A small-molecule ligand and the protein it binds are described below.
Small molecule (SMILES): CC(=O)N[C@@H]1[C@@H](O)[C@H](O)[C@@H](CO)O[C@H]1O

Binding-site contacts:
Ligand atom O7 contacts residue ASN101 of chain 1.B at 4.5 Å.
Ligand atom C8 contacts residue ASN101 of chain 1.B at 3.9 Å.
Ligand atom C5 contacts residue GLU104 of chain 1.B at 4.2 Å.
Ligand atom C7 contacts residue ASN101 of chain 1.B at 3.6 Å.
Ligand atom C8 contacts residue SER103 of chain 1.B at 3.3 Å.
Ligand atom C4 contacts residue ASN101 of chain 1.B at 4.3 Å.
Ligand atom O5 contacts residue ASN101 of chain 1.B at 2.4 Å (h-bond).
Ligand atom C1 contacts residue ASN101 of chain 1.B at 1.4 Å.
Ligand atom C7 contacts residue SER103 of chain 1.B at 4.2 Å.
Ligand atom N2 contacts residue ASN101 of chain 1.B at 2.9 Å (h-bond).
Ligand atom O7 contacts residue SER103 of chain 1.B at 4.4 Å.
Ligand atom C5 contacts residue ASN101 of chain 1.B at 3.7 Å.
Ligand atom C3 contacts residue ASN101 of chain 1.B at 3.8 Å.
Ligand atom C2 contacts residue ASN101 of chain 1.B at 2.5 Å.

Sequence of chain 1.B:
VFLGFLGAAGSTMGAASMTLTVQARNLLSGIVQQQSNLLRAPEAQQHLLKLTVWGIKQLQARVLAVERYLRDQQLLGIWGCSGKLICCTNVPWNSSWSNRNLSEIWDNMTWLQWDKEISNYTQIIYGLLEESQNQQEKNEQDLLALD